Sequence of chain 1.B:
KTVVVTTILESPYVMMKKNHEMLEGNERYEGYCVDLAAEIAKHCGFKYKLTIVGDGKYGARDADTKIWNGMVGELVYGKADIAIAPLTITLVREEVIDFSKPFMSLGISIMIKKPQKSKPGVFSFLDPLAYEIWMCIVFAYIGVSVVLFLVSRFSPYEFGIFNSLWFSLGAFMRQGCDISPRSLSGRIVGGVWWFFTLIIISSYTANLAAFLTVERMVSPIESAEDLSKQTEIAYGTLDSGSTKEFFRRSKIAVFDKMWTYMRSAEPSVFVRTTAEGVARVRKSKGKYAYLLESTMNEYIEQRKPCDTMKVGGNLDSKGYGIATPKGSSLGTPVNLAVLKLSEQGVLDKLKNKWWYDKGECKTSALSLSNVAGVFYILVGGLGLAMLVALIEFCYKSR

Binding-site contacts:
Ligand atom C3 contacts residue GLY752 of chain 1.B at 3.7 Å.
Ligand atom O2 contacts residue SER519 of chain 1.C at 2.7 Å (h-bond).
Ligand atom C14 contacts residue PHE517 of chain 1.C at 3.9 Å (hydrophobic).
Ligand atom CL contacts residue ASP782 of chain 1.C at 3.3 Å.
Ligand atom C8 contacts residue SER750 of chain 1.B at 4.1 Å.
Ligand atom O4 contacts residue MET518 of chain 1.C at 3.7 Å.
Ligand atom N1 contacts residue PRO516 of chain 1.C at 3.5 Å (h-bond).
Ligand atom N2 contacts residue SER750 of chain 1.B at 4.0 Å.
Ligand atom C5 contacts residue SER776 of chain 1.C at 4.1 Å.
Ligand atom C6 contacts residue LEU773 of chain 1.C at 3.9 Å (hydrophobic).
Ligand atom C1 contacts residue PRO516 of chain 1.C at 3.3 Å (hydrophobic).
Ligand atom N2 contacts residue PRO516 of chain 1.C at 3.8 Å.
Ligand atom O2 contacts residue MET518 of chain 1.C at 3.2 Å.
Ligand atom O1 contacts residue SER519 of chain 1.C at 3.0 Å (h-bond).
Ligand atom C4 contacts residue LYS751 of chain 1.B at 3.9 Å.
Ligand atom C10 contacts residue PHE517 of chain 1.C at 4.0 Å (hydrophobic).
Ligand atom C11 contacts residue SER519 of chain 1.C at 3.9 Å.
Ligand atom O1 contacts residue LYS751 of chain 1.B at 4.2 Å.
Ligand atom C4 contacts residue GLY752 of chain 1.B at 4.2 Å.
Ligand atom C14 contacts residue LEU781 of chain 1.C at 4.1 Å (hydrophobic).
Ligand atom C5 contacts residue LEU773 of chain 1.C at 3.5 Å (hydrophobic).
Ligand atom C7 contacts residue LEU773 of chain 1.C at 3.6 Å (hydrophobic).
Ligand atom C12 contacts residue PHE517 of chain 1.C at 4.2 Å (hydrophobic).
Ligand atom C6 contacts residue PRO516 of chain 1.C at 4.2 Å (hydrophobic).
Ligand atom C9 contacts residue SER519 of chain 1.C at 4.2 Å.
Ligand atom C13 contacts residue PHE517 of chain 1.C at 4.0 Å (hydrophobic).
Ligand atom N3 contacts residue ASP782 of chain 1.C at 3.1 Å (salt-bridge).
Ligand atom CL contacts residue LEU781 of chain 1.C at 3.6 Å.
Ligand atom C2 contacts residue PRO516 of chain 1.C at 4.0 Å (hydrophobic).
Ligand atom C6 contacts residue SER776 of chain 1.C at 3.5 Å.
Ligand atom C14 contacts residue SER776 of chain 1.C at 3.7 Å.
Ligand atom N2 contacts residue SER776 of chain 1.C at 3.1 Å (h-bond).
Ligand atom C8 contacts residue SER776 of chain 1.C at 4.1 Å.
Ligand atom O4 contacts residue LYS785 of chain 1.C at 3.7 Å.
Ligand atom C3 contacts residue LYS751 of chain 1.B at 4.0 Å.
Ligand atom C11 contacts residue MET518 of chain 1.C at 3.9 Å (hydrophobic).
Ligand atom C10 contacts residue SER776 of chain 1.C at 3.9 Å.
Ligand atom C9 contacts residue MET518 of chain 1.C at 4.2 Å (hydrophobic).
Ligand atom S1 contacts residue SER519 of chain 1.C at 3.4 Å (h-bond).
Ligand atom C8 contacts residue PRO516 of chain 1.C at 3.7 Å (hydrophobic).

A small-molecule ligand and the protein it binds are described below.
Small molecule (SMILES): NS(=O)(=O)c1cc2c(cc1Cl)N[C@H]([C@H]1C[C@H]3C=C[C@@H]1C3)NS2(=O)=O

Sequence of chain 1.C:
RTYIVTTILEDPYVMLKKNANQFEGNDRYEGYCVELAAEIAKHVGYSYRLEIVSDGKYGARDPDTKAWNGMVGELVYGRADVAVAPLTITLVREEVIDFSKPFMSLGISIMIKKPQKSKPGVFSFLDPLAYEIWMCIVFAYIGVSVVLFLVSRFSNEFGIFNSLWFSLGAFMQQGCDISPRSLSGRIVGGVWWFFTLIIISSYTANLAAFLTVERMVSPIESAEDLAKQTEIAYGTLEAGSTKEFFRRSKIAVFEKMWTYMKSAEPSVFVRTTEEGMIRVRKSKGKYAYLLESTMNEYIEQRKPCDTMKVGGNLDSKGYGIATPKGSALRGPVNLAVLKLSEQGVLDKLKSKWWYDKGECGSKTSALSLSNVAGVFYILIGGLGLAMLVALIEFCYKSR